A protein and the small-molecule ligand that binds it are described below.
Small molecule (SMILES): CC(=O)N[C@@H]1[C@@H](O)[C@H](O)[C@@H](CO)O[C@H]1O

Binding-site contacts:
Ligand atom C2 contacts residue SER247 of chain 1.A at 4.0 Å.
Ligand atom O3 contacts residue GLN222 of chain 1.A at 3.9 Å.
Ligand atom C2 contacts residue GLN222 of chain 1.A at 3.6 Å.
Ligand atom C1 contacts residue GLN222 of chain 1.A at 4.3 Å.
Ligand atom O6 contacts residue ASP248 of chain 1.A at 2.7 Å (salt-bridge).
Ligand atom C8 contacts residue ASN25 of chain 1.A at 4.4 Å.
Ligand atom C8 contacts residue VAL221 of chain 1.A at 3.9 Å (hydrophobic).
Ligand atom C8 contacts residue GLN222 of chain 1.A at 3.2 Å.
Ligand atom O7 contacts residue ASN25 of chain 1.A at 3.3 Å (h-bond).
Ligand atom C5 contacts residue ASN25 of chain 1.A at 3.6 Å.
Ligand atom C1 contacts residue ASN25 of chain 1.A at 1.4 Å.
Ligand atom C5 contacts residue SER247 of chain 1.A at 3.6 Å.
Ligand atom C3 contacts residue GLN222 of chain 1.A at 3.6 Å.
Ligand atom C7 contacts residue GLN222 of chain 1.A at 3.4 Å.
Ligand atom N2 contacts residue ASN25 of chain 1.A at 2.9 Å (h-bond).
Ligand atom O5 contacts residue ASN25 of chain 1.A at 2.3 Å (h-bond).
Ligand atom O5 contacts residue SER247 of chain 1.A at 4.0 Å.
Ligand atom C3 contacts residue ASN25 of chain 1.A at 3.8 Å.
Ligand atom C7 contacts residue ASN25 of chain 1.A at 3.3 Å.
Ligand atom C1 contacts residue SER247 of chain 1.A at 3.5 Å.
Ligand atom C2 contacts residue ASN25 of chain 1.A at 2.4 Å.
Ligand atom C1 contacts residue THR27 of chain 1.A at 3.9 Å.
Ligand atom O4 contacts residue SER247 of chain 1.A at 4.1 Å.
Ligand atom C3 contacts residue SER247 of chain 1.A at 3.6 Å.
Ligand atom C4 contacts residue SER247 of chain 1.A at 4.0 Å.
Ligand atom C5 contacts residue ASP248 of chain 1.A at 4.1 Å.
Ligand atom C8 contacts residue THR66 of chain 1.A at 3.4 Å.
Ligand atom C6 contacts residue ASP248 of chain 1.A at 3.7 Å.
Ligand atom O5 contacts residue THR27 of chain 1.A at 3.8 Å.
Ligand atom O6 contacts residue THR27 of chain 1.A at 3.7 Å.
Ligand atom O4 contacts residue ASP248 of chain 1.A at 4.4 Å.
Ligand atom N2 contacts residue SER247 of chain 1.A at 4.3 Å.
Ligand atom C4 contacts residue ASN25 of chain 1.A at 4.2 Å.
Ligand atom C5 contacts residue THR27 of chain 1.A at 4.2 Å.
Ligand atom N2 contacts residue GLN222 of chain 1.A at 2.6 Å (h-bond).

Sequence of chain 1.A:
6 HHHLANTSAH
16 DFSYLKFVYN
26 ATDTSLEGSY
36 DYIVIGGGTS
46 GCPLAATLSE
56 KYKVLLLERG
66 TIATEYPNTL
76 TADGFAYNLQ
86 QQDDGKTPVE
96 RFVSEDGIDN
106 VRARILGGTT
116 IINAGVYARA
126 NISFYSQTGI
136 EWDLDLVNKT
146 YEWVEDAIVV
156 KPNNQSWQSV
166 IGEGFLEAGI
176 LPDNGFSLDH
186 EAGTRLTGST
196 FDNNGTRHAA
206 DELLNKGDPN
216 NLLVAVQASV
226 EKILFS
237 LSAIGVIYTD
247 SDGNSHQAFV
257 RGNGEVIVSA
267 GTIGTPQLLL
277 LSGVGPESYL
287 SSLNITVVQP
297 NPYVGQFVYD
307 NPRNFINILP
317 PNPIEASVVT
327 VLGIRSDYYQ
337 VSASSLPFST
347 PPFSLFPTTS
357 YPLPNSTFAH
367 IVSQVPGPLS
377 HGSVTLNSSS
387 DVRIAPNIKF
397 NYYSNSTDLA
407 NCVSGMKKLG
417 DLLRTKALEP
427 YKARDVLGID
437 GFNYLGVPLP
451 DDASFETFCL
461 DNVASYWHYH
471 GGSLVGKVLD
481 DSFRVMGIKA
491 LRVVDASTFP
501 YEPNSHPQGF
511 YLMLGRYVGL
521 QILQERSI